Sequence of chain 1.C:
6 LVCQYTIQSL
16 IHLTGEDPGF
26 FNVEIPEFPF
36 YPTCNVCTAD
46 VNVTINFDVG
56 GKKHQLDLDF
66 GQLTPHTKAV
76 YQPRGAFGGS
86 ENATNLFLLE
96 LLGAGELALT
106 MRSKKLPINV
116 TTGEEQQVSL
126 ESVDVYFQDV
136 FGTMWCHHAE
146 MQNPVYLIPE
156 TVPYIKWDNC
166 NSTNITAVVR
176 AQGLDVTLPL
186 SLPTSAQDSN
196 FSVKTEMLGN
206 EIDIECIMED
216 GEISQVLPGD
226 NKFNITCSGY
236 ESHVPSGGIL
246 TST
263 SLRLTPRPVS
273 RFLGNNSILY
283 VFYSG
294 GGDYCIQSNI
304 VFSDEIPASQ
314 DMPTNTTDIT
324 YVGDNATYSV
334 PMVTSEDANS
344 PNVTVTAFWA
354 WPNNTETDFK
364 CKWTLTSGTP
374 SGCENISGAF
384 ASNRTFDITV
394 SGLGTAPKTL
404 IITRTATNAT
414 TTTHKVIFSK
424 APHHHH

This protein binds this small molecule.
Small molecule (SMILES): CC(=O)N[C@@H]1[C@@H](O)[C@H](O)[C@@H](CO)O[C@H]1O

Binding-site contacts:
Ligand atom N2 contacts residue ASN345 of chain 1.C at 2.9 Å (h-bond).
Ligand atom C1 contacts residue GLN9 of chain 1.C at 3.8 Å.
Ligand atom C1 contacts residue ASN345 of chain 1.C at 1.4 Å.
Ligand atom O4 contacts residue LEU6 of chain 1.C at 3.5 Å (h-bond).
Ligand atom C3 contacts residue GLN9 of chain 1.C at 4.2 Å.
Ligand atom C4 contacts residue CYS8 of chain 1.C at 3.2 Å (hydrophobic).
Ligand atom C7 contacts residue THR410 of chain 1.C at 4.2 Å.
Ligand atom O5 contacts residue GLN9 of chain 1.C at 4.1 Å.
Ligand atom O3 contacts residue CYS8 of chain 1.C at 2.7 Å (h-bond).
Ligand atom C5 contacts residue ASN345 of chain 1.C at 3.6 Å.
Ligand atom C4 contacts residue LEU6 of chain 1.C at 4.4 Å (hydrophobic).
Ligand atom O4 contacts residue CYS8 of chain 1.C at 3.5 Å (h-bond).
Ligand atom N2 contacts residue GLN9 of chain 1.C at 3.7 Å.
Ligand atom N2 contacts residue THR410 of chain 1.C at 4.3 Å.
Ligand atom O7 contacts residue ASN345 of chain 1.C at 3.0 Å (h-bond).
Ligand atom C7 contacts residue ASN345 of chain 1.C at 3.1 Å.
Ligand atom C6 contacts residue GLN9 of chain 1.C at 3.7 Å.
Ligand atom C3 contacts residue ASN345 of chain 1.C at 3.8 Å.
Ligand atom O6 contacts residue GLN9 of chain 1.C at 4.5 Å.
Ligand atom C2 contacts residue ASN345 of chain 1.C at 2.4 Å.
Ligand atom O3 contacts residue LEU6 of chain 1.C at 4.3 Å.
Ligand atom C4 contacts residue GLN9 of chain 1.C at 3.8 Å.
Ligand atom C3 contacts residue CYS8 of chain 1.C at 3.4 Å (hydrophobic).
Ligand atom O5 contacts residue ASN345 of chain 1.C at 2.3 Å (h-bond).
Ligand atom C2 contacts residue GLN9 of chain 1.C at 3.3 Å.
Ligand atom O7 contacts residue THR410 of chain 1.C at 3.4 Å.
Ligand atom C2 contacts residue CYS8 of chain 1.C at 4.0 Å (hydrophobic).
Ligand atom C4 contacts residue ASN345 of chain 1.C at 4.2 Å.
Ligand atom C5 contacts residue GLN9 of chain 1.C at 4.3 Å.
Ligand atom O3 contacts residue GLN9 of chain 1.C at 4.2 Å.
Ligand atom O7 contacts residue PRO344 of chain 1.C at 3.8 Å.
Ligand atom C8 contacts residue ASN345 of chain 1.C at 4.4 Å.